This small molecule binds to this protein.
Small molecule (SMILES): CC(=O)N[C@@H]1[C@@H](O)[C@H](O)[C@@H](CO)O[C@H]1O

Binding-site contacts:
Ligand atom C4 contacts residue ASN722 of chain 1.A at 4.2 Å.
Ligand atom C1 contacts residue ASN722 of chain 1.A at 1.4 Å.
Ligand atom C3 contacts residue ASN722 of chain 1.A at 3.8 Å.
Ligand atom C8 contacts residue ASN722 of chain 1.A at 4.4 Å.
Ligand atom C8 contacts residue LEU710 of chain 1.A at 4.4 Å (hydrophobic).
Ligand atom N2 contacts residue ASN722 of chain 1.A at 2.9 Å (h-bond).
Ligand atom O7 contacts residue ASN722 of chain 1.A at 3.1 Å (h-bond).
Ligand atom C8 contacts residue GLN711 of chain 1.A at 3.5 Å.
Ligand atom C2 contacts residue ASN722 of chain 1.A at 2.5 Å.
Ligand atom C5 contacts residue ASN722 of chain 1.A at 3.7 Å.
Ligand atom O5 contacts residue ASN722 of chain 1.A at 2.4 Å (h-bond).
Ligand atom C7 contacts residue ASN722 of chain 1.A at 3.2 Å.

Sequence of chain 1.A:
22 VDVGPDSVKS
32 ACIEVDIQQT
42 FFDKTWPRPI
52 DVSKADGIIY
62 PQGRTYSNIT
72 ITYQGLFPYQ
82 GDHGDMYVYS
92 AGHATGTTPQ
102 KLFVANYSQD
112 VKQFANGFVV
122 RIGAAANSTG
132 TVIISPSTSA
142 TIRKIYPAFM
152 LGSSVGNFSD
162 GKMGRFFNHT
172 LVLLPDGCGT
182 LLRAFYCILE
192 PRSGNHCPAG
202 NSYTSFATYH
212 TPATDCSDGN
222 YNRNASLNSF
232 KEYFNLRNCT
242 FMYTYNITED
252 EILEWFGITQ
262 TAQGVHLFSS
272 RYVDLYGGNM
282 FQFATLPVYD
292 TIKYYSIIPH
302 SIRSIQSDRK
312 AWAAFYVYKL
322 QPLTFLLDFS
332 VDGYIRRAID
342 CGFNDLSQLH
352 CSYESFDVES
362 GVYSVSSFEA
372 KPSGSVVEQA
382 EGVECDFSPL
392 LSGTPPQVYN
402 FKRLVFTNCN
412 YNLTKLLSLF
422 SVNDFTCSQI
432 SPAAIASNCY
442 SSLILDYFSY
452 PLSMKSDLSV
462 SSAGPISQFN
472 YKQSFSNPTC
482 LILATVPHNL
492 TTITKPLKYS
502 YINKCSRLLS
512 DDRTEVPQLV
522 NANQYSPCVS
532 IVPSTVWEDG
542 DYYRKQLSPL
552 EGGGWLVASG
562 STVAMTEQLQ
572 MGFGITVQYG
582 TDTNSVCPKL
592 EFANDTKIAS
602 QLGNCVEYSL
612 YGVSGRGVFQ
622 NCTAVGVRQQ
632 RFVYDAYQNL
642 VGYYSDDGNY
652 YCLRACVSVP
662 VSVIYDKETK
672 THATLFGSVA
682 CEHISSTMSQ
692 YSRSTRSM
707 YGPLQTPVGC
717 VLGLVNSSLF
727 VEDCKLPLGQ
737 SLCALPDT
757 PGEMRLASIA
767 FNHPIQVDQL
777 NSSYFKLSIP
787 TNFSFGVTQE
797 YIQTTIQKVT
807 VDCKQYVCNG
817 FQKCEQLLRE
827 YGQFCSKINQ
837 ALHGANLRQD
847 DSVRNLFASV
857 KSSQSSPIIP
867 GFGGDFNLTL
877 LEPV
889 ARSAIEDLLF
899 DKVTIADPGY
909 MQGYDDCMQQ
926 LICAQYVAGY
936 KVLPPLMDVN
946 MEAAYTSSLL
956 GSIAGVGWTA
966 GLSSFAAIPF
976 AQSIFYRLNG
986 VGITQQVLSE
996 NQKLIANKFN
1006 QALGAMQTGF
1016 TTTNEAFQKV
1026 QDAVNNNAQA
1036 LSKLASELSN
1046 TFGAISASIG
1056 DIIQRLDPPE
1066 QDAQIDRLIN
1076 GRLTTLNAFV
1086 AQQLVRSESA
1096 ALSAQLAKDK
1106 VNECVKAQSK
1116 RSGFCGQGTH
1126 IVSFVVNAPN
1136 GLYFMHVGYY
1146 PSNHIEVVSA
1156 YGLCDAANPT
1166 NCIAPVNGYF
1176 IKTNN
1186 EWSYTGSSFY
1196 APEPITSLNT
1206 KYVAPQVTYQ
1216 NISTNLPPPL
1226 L